This small molecule binds to this protein.
Small molecule (SMILES): CSCC[C@H](NC(=O)[C@@H]1CCCN1C(=O)[C@H](CC(C)C)NC(=O)[C@H](CC(C)C)NC(=O)[C@H](CCCCN)NC(=O)[C@H](C)NC(=O)[C@H](CCCCN)NC(=O)[C@@H](N)CCCN=C(N)N)C(=O)N[C@@H](CCC(=O)O)C(=O)N[C@@H](CCC(=O)O)C(=O)N[C@@H](C)C(=O)N[C@@H](CC(C)C)C(=O)N[C@@H](CC(C)C)C(=O)N1CCC[C@H]1C=O

Sequence of chain 4.C:
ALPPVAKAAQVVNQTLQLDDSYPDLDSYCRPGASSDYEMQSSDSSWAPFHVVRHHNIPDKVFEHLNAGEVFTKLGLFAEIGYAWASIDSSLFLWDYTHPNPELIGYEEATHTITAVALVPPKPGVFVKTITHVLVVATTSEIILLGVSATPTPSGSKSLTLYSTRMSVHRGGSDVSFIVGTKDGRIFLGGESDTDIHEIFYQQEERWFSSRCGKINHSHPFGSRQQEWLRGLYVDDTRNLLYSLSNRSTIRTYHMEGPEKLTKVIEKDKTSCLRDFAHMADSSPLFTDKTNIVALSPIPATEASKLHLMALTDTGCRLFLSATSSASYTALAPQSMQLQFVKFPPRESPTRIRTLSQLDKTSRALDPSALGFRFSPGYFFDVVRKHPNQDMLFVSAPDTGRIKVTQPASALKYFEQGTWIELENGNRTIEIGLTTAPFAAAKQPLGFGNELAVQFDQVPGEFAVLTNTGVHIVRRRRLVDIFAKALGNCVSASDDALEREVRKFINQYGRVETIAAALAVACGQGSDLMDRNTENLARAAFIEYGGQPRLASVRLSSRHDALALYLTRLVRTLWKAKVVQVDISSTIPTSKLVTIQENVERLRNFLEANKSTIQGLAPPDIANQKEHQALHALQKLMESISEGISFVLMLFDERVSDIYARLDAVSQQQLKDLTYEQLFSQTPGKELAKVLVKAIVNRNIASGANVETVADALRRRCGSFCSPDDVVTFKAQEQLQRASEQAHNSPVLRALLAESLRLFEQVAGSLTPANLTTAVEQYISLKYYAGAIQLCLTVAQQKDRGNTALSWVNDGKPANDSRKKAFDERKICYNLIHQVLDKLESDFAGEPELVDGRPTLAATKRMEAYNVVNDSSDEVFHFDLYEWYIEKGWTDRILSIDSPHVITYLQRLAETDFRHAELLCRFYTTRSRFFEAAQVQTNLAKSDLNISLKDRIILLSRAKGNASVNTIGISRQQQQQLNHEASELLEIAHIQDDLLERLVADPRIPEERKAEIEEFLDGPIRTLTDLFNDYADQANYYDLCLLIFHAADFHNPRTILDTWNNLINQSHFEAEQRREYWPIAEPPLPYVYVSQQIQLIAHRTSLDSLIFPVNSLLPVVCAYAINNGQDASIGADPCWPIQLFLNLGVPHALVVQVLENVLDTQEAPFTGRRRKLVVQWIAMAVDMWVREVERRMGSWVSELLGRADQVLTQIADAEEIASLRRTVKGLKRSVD

Binding-site contacts:
Ligand atom CG contacts residue TYR162 of chain 4.C at 3.9 Å (hydrophobic).
Ligand atom CB contacts residue GLY105 of chain 4.C at 3.2 Å.
Ligand atom CB contacts residue TYR162 of chain 4.C at 3.5 Å (hydrophobic).
Ligand atom N contacts residue VAL125 of chain 4.C at 3.5 Å (h-bond).
Ligand atom CD1 contacts residue TYR162 of chain 4.C at 3.5 Å (hydrophobic).
Ligand atom O contacts residue GLY105 of chain 4.C at 3.7 Å.
Ligand atom CD contacts residue GLN203 of chain 4.C at 3.5 Å.
Ligand atom CB contacts residue ILE130 of chain 4.C at 3.6 Å (hydrophobic).
Ligand atom O contacts residue VAL127 of chain 4.C at 3.5 Å.
Ligand atom CA contacts residue LEU161 of chain 4.C at 3.5 Å (hydrophobic).
Ligand atom CA contacts residue VAL125 of chain 4.C at 3.4 Å (hydrophobic).
Ligand atom CA contacts residue GLY105 of chain 4.C at 3.9 Å.
Ligand atom CA contacts residue PHE126 of chain 4.C at 3.9 Å (hydrophobic).
Ligand atom CB contacts residue ILE104 of chain 4.C at 3.6 Å (hydrophobic).
Ligand atom CD1 contacts residue GLY124 of chain 4.C at 3.9 Å.
Ligand atom O contacts residue TYR162 of chain 4.C at 3.6 Å.
Ligand atom CD2 contacts residue LEU161 of chain 4.C at 3.6 Å (hydrophobic).
Ligand atom C contacts residue GLY105 of chain 4.C at 3.8 Å.
Ligand atom O contacts residue ILE130 of chain 4.C at 3.7 Å.
Ligand atom CD1 contacts residue GLN203 of chain 4.C at 3.5 Å.
Ligand atom CD contacts residue ARG165 of chain 4.C at 3.8 Å.
Ligand atom O contacts residue LEU161 of chain 4.C at 3.4 Å (h-bond).
Ligand atom C contacts residue LEU161 of chain 4.C at 3.9 Å (hydrophobic).
Ligand atom CD2 contacts residue PHE126 of chain 4.C at 3.4 Å (hydrophobic).
Ligand atom C contacts residue VAL127 of chain 4.C at 3.7 Å (hydrophobic).
Ligand atom O contacts residue PHE126 of chain 4.C at 3.4 Å.
Ligand atom CA contacts residue ILE130 of chain 4.C at 3.5 Å (hydrophobic).
Ligand atom CB contacts residue VAL125 of chain 4.C at 3.3 Å (hydrophobic).
Ligand atom SD contacts residue ARG165 of chain 4.C at 3.5 Å.
Ligand atom OE1 contacts residue ARG165 of chain 4.C at 2.9 Å (salt-bridge).
Ligand atom N contacts residue SER163 of chain 4.C at 3.9 Å.
Ligand atom N contacts residue GLY105 of chain 4.C at 2.8 Å (h-bond).
Ligand atom O contacts residue GLN203 of chain 4.C at 3.5 Å (h-bond).
Ligand atom N contacts residue LEU161 of chain 4.C at 3.2 Å (h-bond).
Ligand atom CA contacts residue SER163 of chain 4.C at 3.7 Å.
Ligand atom C contacts residue ILE130 of chain 4.C at 3.9 Å (hydrophobic).
Ligand atom O contacts residue VAL127 of chain 4.C at 2.5 Å (h-bond).
Ligand atom O contacts residue SER163 of chain 4.C at 3.1 Å (h-bond).
Ligand atom CA contacts residue GLY105 of chain 4.C at 3.6 Å.
Ligand atom CE contacts residue ARG165 of chain 4.C at 3.8 Å.